A small-molecule ligand and the protein it binds are described below.
Small molecule (SMILES): Nc1ccn([C@H]2C[C@@H](O[P](=O)(O)OC[C@H]3O[C@@H](n4cnc5c(=O)[nH]c(N)nc54)C[C@@H]3O)[C@H](CO)O2)c(=O)n1

Binding-site contacts:
Ligand atom C8G contacts residue THR45 of chain 1.A at 3.5 Å.
Ligand atom O6G contacts residue PO41 of chain 1.F at 3.7 Å.
Ligand atom CC5 contacts residue ARG85 of chain 1.A at 3.7 Å.
Ligand atom N7G contacts residue VAL43 of chain 1.A at 3.7 Å.
Ligand atom C4G contacts residue VAL43 of chain 1.A at 4.1 Å (hydrophobic).
Ligand atom N4C contacts residue GLU86 of chain 1.A at 2.9 Å (salt-bridge).
Ligand atom CC5 contacts residue GLU86 of chain 1.A at 3.9 Å.
Ligand atom N2G contacts residue PO41 of chain 1.F at 2.9 Å (h-bond).
Ligand atom C2D contacts residue ASP121 of chain 1.B at 3.3 Å.
Ligand atom CC6 contacts residue ARG85 of chain 1.A at 3.4 Å.
Ligand atom C1D contacts residue ASP121 of chain 1.B at 3.9 Å.
Ligand atom C2G contacts residue PHE120 of chain 1.B at 3.6 Å (hydrophobic).
Ligand atom O5B contacts residue ARG85 of chain 1.A at 3.6 Å.
Ligand atom C6G contacts residue ASN44 of chain 1.A at 3.8 Å.
Ligand atom C6G contacts residue PHE120 of chain 1.B at 4.0 Å (hydrophobic).
Ligand atom C5G contacts residue PHE120 of chain 1.B at 3.9 Å (hydrophobic).
Ligand atom C6G contacts residue HIS12 of chain 1.A at 4.0 Å.
Ligand atom O6G contacts residue HIS12 of chain 1.A at 3.0 Å (h-bond).
Ligand atom C2D contacts residue ALA122 of chain 1.B at 3.9 Å (hydrophobic).
Ligand atom O4D contacts residue VAL43 of chain 1.A at 3.7 Å.
Ligand atom C5G contacts residue THR45 of chain 1.A at 3.7 Å.
Ligand atom C6G contacts residue PO41 of chain 1.F at 3.6 Å.
Ligand atom C6G contacts residue VAL43 of chain 1.A at 3.8 Å (hydrophobic).
Ligand atom O6G contacts residue PHE120 of chain 1.B at 3.7 Å.
Ligand atom N7G contacts residue PHE120 of chain 1.B at 3.9 Å.
Ligand atom N3G contacts residue PHE120 of chain 1.B at 3.9 Å.
Ligand atom N9G contacts residue VAL43 of chain 1.A at 3.8 Å.
Ligand atom C6G contacts residue THR45 of chain 1.A at 3.7 Å.
Ligand atom N1G contacts residue PHE120 of chain 1.B at 3.6 Å.
Ligand atom C2G contacts residue PO41 of chain 1.F at 3.3 Å.
Ligand atom CC4 contacts residue GLU86 of chain 1.A at 3.8 Å.
Ligand atom O6G contacts residue THR45 of chain 1.A at 2.7 Å (h-bond).
Ligand atom N1G contacts residue VAL43 of chain 1.A at 3.9 Å.
Ligand atom N7G contacts residue THR45 of chain 1.A at 2.6 Å (h-bond).
Ligand atom C5G contacts residue VAL43 of chain 1.A at 4.0 Å (hydrophobic).
Ligand atom N2G contacts residue PHE120 of chain 1.B at 3.9 Å.
Ligand atom C8G contacts residue VAL43 of chain 1.A at 3.6 Å (hydrophobic).
Ligand atom N2G contacts residue HIS119 of chain 1.B at 4.1 Å.
Ligand atom N1G contacts residue PO41 of chain 1.F at 2.6 Å (h-bond).
Ligand atom O6G contacts residue ASN44 of chain 1.A at 3.3 Å.

Sequence of chain 1.A:
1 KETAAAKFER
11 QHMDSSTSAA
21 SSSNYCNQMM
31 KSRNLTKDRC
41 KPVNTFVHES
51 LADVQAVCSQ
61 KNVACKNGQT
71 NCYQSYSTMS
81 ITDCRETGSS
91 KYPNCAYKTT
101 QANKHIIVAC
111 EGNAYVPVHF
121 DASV

Sequence of chain 1.B:
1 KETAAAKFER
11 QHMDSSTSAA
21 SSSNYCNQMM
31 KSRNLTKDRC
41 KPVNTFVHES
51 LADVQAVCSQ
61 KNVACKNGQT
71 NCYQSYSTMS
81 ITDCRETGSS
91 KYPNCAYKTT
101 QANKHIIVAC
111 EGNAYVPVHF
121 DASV